This small molecule binds to this protein.
Small molecule (SMILES): CC(=O)N[C@H]1[C@H](O[C@H]2[C@H](O)[C@@H](NC(C)=O)CO[C@@H]2CO)O[C@H](CO)[C@@H](O)[C@@H]1O

Binding-site contacts:
Ligand atom C6 contacts residue ASP2 of chain 2.A at 3.4 Å.
Ligand atom C4 contacts residue ASN154 of chain 2.A at 4.3 Å.
Ligand atom C8 contacts residue ASN154 of chain 2.A at 4.1 Å.
Ligand atom C3 contacts residue PHE3 of chain 2.A at 4.3 Å (hydrophobic).
Ligand atom C3 contacts residue ASN5 of chain 2.A at 3.7 Å.
Ligand atom C3 contacts residue ASP2 of chain 2.A at 4.2 Å.
Ligand atom N2 contacts residue ASN5 of chain 2.A at 2.9 Å (h-bond).
Ligand atom C1 contacts residue PHE3 of chain 2.A at 3.7 Å (hydrophobic).
Ligand atom C1 contacts residue ASN5 of chain 2.A at 1.4 Å.
Ligand atom C7 contacts residue PHE3 of chain 2.A at 3.6 Å (hydrophobic).
Ligand atom O6 contacts residue ASP2 of chain 2.A at 2.6 Å (salt-bridge).
Ligand atom C8 contacts residue ASP2 of chain 2.A at 3.7 Å.
Ligand atom C4 contacts residue ASN5 of chain 2.A at 4.2 Å.
Ligand atom C5 contacts residue ASP2 of chain 2.A at 4.3 Å.
Ligand atom O5 contacts residue ASN5 of chain 2.A at 2.2 Å (h-bond).
Ligand atom N2 contacts residue PHE3 of chain 2.A at 2.8 Å (h-bond).
Ligand atom C7 contacts residue ASP2 of chain 2.A at 3.9 Å.
Ligand atom O5 contacts residue ASN154 of chain 2.A at 3.9 Å.
Ligand atom O7 contacts residue ASN5 of chain 2.A at 4.1 Å.
Ligand atom N2 contacts residue ASP2 of chain 2.A at 3.9 Å.
Ligand atom O5 contacts residue ASP2 of chain 2.A at 3.9 Å.
Ligand atom O3 contacts residue ASP2 of chain 2.A at 3.3 Å.
Ligand atom C2 contacts residue PHE3 of chain 2.A at 3.7 Å (hydrophobic).
Ligand atom C1 contacts residue ASN154 of chain 2.A at 4.0 Å.
Ligand atom C5 contacts residue ASN154 of chain 2.A at 3.5 Å.
Ligand atom O6 contacts residue ASN154 of chain 2.A at 3.9 Å.
Ligand atom C7 contacts residue ASN5 of chain 2.A at 3.7 Å.
Ligand atom C5 contacts residue ASN5 of chain 2.A at 3.6 Å.
Ligand atom C2 contacts residue ASN5 of chain 2.A at 2.4 Å.
Ligand atom O4 contacts residue ASN154 of chain 2.A at 4.0 Å.
Ligand atom C8 contacts residue PHE3 of chain 2.A at 3.5 Å (hydrophobic).

Sequence of chain 2.A:
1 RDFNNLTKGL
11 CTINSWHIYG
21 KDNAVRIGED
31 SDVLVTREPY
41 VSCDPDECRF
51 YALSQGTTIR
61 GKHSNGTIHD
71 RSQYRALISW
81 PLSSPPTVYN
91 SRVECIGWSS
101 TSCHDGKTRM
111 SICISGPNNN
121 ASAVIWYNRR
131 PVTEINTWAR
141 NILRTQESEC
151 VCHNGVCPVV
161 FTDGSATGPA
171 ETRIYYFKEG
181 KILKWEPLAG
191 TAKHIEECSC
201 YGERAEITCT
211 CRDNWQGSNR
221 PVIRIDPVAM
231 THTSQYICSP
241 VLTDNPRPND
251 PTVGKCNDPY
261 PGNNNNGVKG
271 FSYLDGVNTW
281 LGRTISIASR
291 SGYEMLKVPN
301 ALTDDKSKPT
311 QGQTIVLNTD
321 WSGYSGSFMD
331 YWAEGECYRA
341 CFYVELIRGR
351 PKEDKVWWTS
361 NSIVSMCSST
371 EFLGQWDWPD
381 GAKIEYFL